Sequence of chain 1.B:
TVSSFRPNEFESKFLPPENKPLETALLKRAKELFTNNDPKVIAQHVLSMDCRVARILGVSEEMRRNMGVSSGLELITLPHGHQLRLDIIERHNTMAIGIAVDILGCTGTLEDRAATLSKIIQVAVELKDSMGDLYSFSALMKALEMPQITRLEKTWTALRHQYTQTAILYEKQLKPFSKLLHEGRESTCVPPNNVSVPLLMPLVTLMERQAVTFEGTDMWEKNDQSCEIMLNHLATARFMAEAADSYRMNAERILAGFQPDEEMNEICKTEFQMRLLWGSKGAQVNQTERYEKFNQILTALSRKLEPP

Binding-site contacts:
Ligand atom C5 contacts residue THR246 of chain 1.B at 3.8 Å.
Ligand atom C14 contacts residue ALA245 of chain 1.B at 4.5 Å (hydrophobic).
Ligand atom C16 contacts residue THR246 of chain 1.B at 3.2 Å.
Ligand atom C13 contacts residue PHE249 of chain 1.B at 3.9 Å (hydrophobic).
Ligand atom C14 contacts residue PHE249 of chain 1.B at 4.3 Å (hydrophobic).
Ligand atom C16 contacts residue ALA245 of chain 1.B at 3.0 Å (hydrophobic).
Ligand atom C5 contacts residue ALA245 of chain 1.B at 4.3 Å (hydrophobic).
Ligand atom O7 contacts residue SER197 of chain 1.B at 4.1 Å.
Ligand atom O2 contacts residue SER197 of chain 1.B at 4.4 Å.
Ligand atom C15 contacts residue SER197 of chain 1.B at 3.8 Å.
Ligand atom O7 contacts residue PHE249 of chain 1.B at 4.4 Å.
Ligand atom C16 contacts residue ASN242 of chain 1.B at 3.7 Å.
Ligand atom O2 contacts residue ASN242 of chain 1.B at 4.2 Å.
Ligand atom C12 contacts residue PHE249 of chain 1.B at 4.5 Å (hydrophobic).
Ligand atom C18 contacts residue PHE249 of chain 1.B at 4.1 Å (hydrophobic).
Ligand atom C5 contacts residue SER197 of chain 1.B at 3.7 Å.

A small-molecule ligand and the protein it binds are described below.
Small molecule (SMILES): C[C@H](CO)OC[C@@H](C)OC[C@@H](C)OC[C@@H](C)OC[C@@H](C)OC[C@H](C)OC[C@@H](C)O